Sequence of chain 57.A:
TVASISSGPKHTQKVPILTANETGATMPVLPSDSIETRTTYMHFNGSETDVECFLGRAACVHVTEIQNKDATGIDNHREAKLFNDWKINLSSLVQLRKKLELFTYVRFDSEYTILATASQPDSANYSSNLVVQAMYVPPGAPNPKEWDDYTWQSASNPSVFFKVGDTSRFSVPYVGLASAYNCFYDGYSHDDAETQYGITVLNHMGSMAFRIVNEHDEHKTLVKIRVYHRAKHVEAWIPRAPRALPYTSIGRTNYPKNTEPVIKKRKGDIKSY

Sequence of chain 57.C:
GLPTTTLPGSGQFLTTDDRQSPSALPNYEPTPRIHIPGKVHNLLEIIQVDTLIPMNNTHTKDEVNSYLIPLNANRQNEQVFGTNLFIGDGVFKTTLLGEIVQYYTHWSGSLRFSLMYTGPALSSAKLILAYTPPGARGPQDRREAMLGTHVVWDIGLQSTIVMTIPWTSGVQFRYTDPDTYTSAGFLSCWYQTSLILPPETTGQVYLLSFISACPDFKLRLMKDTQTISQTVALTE

Sequence of chain 58.C:
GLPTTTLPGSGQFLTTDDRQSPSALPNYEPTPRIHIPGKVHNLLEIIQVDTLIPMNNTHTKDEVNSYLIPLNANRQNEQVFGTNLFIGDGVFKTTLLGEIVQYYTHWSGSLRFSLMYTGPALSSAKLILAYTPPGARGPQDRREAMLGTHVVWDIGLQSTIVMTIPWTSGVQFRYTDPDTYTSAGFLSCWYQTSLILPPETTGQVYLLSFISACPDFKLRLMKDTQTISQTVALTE

Binding-site contacts:
Ligand atom O1 contacts residue VAL188 of chain 57.A at 3.8 Å.
Ligand atom CL1 contacts residue ASN105 of chain 57.A at 3.3 Å.
Ligand atom C5A contacts residue CYS199 of chain 57.A at 3.9 Å (hydrophobic).
Ligand atom N2 contacts residue PHE186 of chain 57.A at 4.0 Å.
Ligand atom C4A contacts residue ASN198 of chain 57.A at 3.9 Å.
Ligand atom C6C contacts residue VAL191 of chain 57.A at 3.3 Å (hydrophobic).
Ligand atom C5 contacts residue PHE186 of chain 57.A at 3.7 Å (hydrophobic).
Ligand atom C4 contacts residue PHE186 of chain 57.A at 3.7 Å (hydrophobic).
Ligand atom C1C contacts residue TYR152 of chain 57.A at 3.9 Å (hydrophobic).
Ligand atom C31 contacts residue VAL176 of chain 57.A at 3.3 Å (hydrophobic).
Ligand atom C5C contacts residue TYR128 of chain 57.A at 3.7 Å (hydrophobic).
Ligand atom CL1 contacts residue MET221 of chain 57.A at 3.8 Å.
Ligand atom O1B contacts residue MET221 of chain 57.A at 3.8 Å.
Ligand atom C31 contacts residue PRO174 of chain 57.A at 3.3 Å (hydrophobic).
Ligand atom N2 contacts residue ALA24 of chain 57.C at 3.1 Å.
Ligand atom C3B contacts residue LEU106 of chain 57.A at 3.8 Å (hydrophobic).
Ligand atom O1A contacts residue VAL122 of chain 57.A at 4.0 Å.
Ligand atom O1 contacts residue PHE186 of chain 57.A at 3.8 Å.
Ligand atom C3C contacts residue VAL188 of chain 57.A at 3.3 Å (hydrophobic).
Ligand atom C4 contacts residue TYR152 of chain 57.A at 3.7 Å (hydrophobic).
Ligand atom C3 contacts residue PRO174 of chain 57.A at 3.7 Å (hydrophobic).
Ligand atom C3B contacts residue TYR197 of chain 57.A at 3.3 Å (hydrophobic).
Ligand atom C5C contacts residue ILE104 of chain 57.A at 4.0 Å (hydrophobic).
Ligand atom C31 contacts residue ALA150 of chain 57.A at 3.5 Å (hydrophobic).
Ligand atom O1 contacts residue TYR152 of chain 57.A at 3.9 Å.
Ligand atom C2C contacts residue VAL188 of chain 57.A at 2.8 Å (hydrophobic).
Ligand atom C2B contacts residue TYR197 of chain 57.A at 3.3 Å (hydrophobic).
Ligand atom C5A contacts residue VAL122 of chain 57.A at 3.9 Å (hydrophobic).
Ligand atom C4B contacts residue LEU106 of chain 57.A at 3.7 Å (hydrophobic).
Ligand atom C3C contacts residue TYR128 of chain 57.A at 3.6 Å (hydrophobic).
Ligand atom C4C contacts residue TYR152 of chain 57.A at 3.9 Å (hydrophobic).
Ligand atom C7C contacts residue TYR128 of chain 57.A at 3.5 Å (hydrophobic).
Ligand atom C5 contacts residue TYR152 of chain 57.A at 3.6 Å (hydrophobic).
Ligand atom CM1 contacts residue CYS199 of chain 57.A at 3.8 Å (hydrophobic).
Ligand atom C3 contacts residue PHE186 of chain 57.A at 3.9 Å (hydrophobic).
Ligand atom N3A contacts residue ASN219 of chain 57.A at 3.4 Å (h-bond).
Ligand atom O1 contacts residue ALA24 of chain 57.C at 3.4 Å.
Ligand atom CL1 contacts residue ILE104 of chain 57.A at 3.6 Å.
Ligand atom C31 contacts residue SER175 of chain 57.A at 3.5 Å.
Ligand atom N2 contacts residue PRO174 of chain 57.A at 3.7 Å.

The protein below binds the small molecule below.
Small molecule (SMILES): Cc1cc(CCCCCCCOc2ccc(C3=N[C@@H](C)CO3)cc2Cl)on1